A small-molecule ligand and the protein it binds are described below.
Small molecule (SMILES): CC(=O)N[C@H]1[C@H](O[C@H]2[C@H](O)[C@@H](NC(C)=O)CO[C@@H]2CO)O[C@H](CO)[C@@H](O)[C@@H]1O

Sequence of chain 1.B:
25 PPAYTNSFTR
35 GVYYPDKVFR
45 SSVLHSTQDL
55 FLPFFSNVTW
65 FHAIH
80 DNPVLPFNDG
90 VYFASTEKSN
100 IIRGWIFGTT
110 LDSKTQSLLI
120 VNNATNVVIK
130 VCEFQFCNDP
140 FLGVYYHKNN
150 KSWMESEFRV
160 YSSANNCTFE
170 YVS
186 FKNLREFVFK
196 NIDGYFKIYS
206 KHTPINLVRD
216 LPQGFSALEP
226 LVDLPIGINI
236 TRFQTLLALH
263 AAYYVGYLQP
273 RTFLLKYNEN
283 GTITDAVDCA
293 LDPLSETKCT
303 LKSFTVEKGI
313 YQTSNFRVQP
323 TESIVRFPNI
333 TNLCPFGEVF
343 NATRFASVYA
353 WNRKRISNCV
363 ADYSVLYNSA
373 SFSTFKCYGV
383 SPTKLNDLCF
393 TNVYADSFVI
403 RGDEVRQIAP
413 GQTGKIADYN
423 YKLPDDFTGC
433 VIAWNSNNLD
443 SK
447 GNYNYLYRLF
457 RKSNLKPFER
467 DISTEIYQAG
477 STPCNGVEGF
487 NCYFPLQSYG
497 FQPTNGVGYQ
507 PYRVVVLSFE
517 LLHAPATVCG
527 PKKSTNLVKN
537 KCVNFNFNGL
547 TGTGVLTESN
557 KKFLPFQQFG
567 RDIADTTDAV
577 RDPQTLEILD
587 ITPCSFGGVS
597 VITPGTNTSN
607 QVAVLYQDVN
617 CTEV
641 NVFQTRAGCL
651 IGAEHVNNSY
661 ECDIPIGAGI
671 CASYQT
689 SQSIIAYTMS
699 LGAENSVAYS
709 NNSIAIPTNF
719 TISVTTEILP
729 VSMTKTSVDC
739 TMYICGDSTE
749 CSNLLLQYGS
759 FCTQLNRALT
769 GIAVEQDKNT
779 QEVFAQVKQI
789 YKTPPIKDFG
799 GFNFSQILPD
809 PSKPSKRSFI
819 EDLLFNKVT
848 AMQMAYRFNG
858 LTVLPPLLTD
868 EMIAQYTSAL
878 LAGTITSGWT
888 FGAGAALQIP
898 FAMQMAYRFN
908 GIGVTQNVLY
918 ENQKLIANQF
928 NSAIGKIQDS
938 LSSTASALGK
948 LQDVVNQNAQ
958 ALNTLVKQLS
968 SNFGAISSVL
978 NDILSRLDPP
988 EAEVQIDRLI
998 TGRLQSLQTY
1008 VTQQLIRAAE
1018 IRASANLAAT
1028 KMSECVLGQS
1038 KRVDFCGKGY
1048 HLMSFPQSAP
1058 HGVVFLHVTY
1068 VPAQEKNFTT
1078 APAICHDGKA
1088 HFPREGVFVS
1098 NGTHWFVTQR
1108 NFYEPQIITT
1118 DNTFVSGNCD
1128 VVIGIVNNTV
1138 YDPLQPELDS

Binding-site contacts:
Ligand atom N2 contacts residue THR1100 of chain 1.B at 3.5 Å (h-bond).
Ligand atom C6 contacts residue HIS1101 of chain 1.B at 4.4 Å.
Ligand atom C8 contacts residue ASN1098 of chain 1.B at 3.6 Å.
Ligand atom C1 contacts residue HIS1101 of chain 1.B at 4.2 Å.
Ligand atom O7 contacts residue ASN1098 of chain 1.B at 2.9 Å (h-bond).
Ligand atom C4 contacts residue HIS1101 of chain 1.B at 3.9 Å.
Ligand atom C8 contacts residue THR1100 of chain 1.B at 4.3 Å.
Ligand atom C2 contacts residue THR1100 of chain 1.B at 3.8 Å.
Ligand atom N2 contacts residue ASN1098 of chain 1.B at 2.9 Å (h-bond).
Ligand atom C8 contacts residue HIS1101 of chain 1.B at 3.6 Å.
Ligand atom N2 contacts residue HIS1101 of chain 1.B at 4.2 Å.
Ligand atom C5 contacts residue HIS1101 of chain 1.B at 3.5 Å.
Ligand atom C2 contacts residue ASN1098 of chain 1.B at 2.5 Å.
Ligand atom O7 contacts residue HIS1101 of chain 1.B at 3.9 Å.
Ligand atom C7 contacts residue ASN1098 of chain 1.B at 3.1 Å.
Ligand atom C3 contacts residue THR1100 of chain 1.B at 3.7 Å.
Ligand atom C3 contacts residue HIS1101 of chain 1.B at 4.0 Å.
Ligand atom C7 contacts residue HIS1101 of chain 1.B at 3.7 Å.
Ligand atom C5 contacts residue PHE1103 of chain 1.B at 4.0 Å (hydrophobic).
Ligand atom C1 contacts residue ASN1098 of chain 1.B at 1.4 Å.
Ligand atom O4 contacts residue HIS1101 of chain 1.B at 3.4 Å.
Ligand atom C1 contacts residue THR1100 of chain 1.B at 3.5 Å.
Ligand atom C5 contacts residue ASN1098 of chain 1.B at 3.6 Å.
Ligand atom C4 contacts residue ASN1098 of chain 1.B at 4.2 Å.
Ligand atom O5 contacts residue PHE1103 of chain 1.B at 4.0 Å.
Ligand atom O5 contacts residue THR1100 of chain 1.B at 4.5 Å.
Ligand atom O5 contacts residue ASN1098 of chain 1.B at 2.4 Å (h-bond).
Ligand atom O5 contacts residue HIS1101 of chain 1.B at 4.2 Å.
Ligand atom C3 contacts residue ASN1098 of chain 1.B at 3.8 Å.
Ligand atom C5 contacts residue THR1100 of chain 1.B at 4.4 Å.
Ligand atom C6 contacts residue PHE1103 of chain 1.B at 3.6 Å (hydrophobic).